A small-molecule ligand and the protein it binds are described below.
Small molecule (SMILES): Nc1nc2c(ncn2[C@@H]2O[C@H](CO[P](=O)(O)O[P](=O)(O)NP(=O)(O)O)[C@@H](O)[C@H]2O)c(=O)[nH]1

Sequence of chain 1.A:
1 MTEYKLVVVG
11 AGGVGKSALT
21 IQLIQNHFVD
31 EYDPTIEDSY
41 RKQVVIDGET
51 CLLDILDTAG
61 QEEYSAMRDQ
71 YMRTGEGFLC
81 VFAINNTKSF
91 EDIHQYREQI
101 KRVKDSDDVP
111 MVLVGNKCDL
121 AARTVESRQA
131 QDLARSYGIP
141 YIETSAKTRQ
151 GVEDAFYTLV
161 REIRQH

Binding-site contacts:
Ligand atom N3B contacts residue GLY13 of chain 1.A at 3.1 Å (h-bond).
Ligand atom C2' contacts residue VAL29 of chain 1.A at 3.5 Å (hydrophobic).
Ligand atom O6 contacts residue LYS117 of chain 1.A at 3.3 Å.
Ligand atom N2 contacts residue LEU120 of chain 1.A at 3.4 Å.
Ligand atom O1A contacts residue ALA18 of chain 1.A at 2.9 Å (h-bond).
Ligand atom O2G contacts residue THR35 of chain 1.A at 2.8 Å (h-bond).
Ligand atom O1B contacts residue LYS16 of chain 1.A at 2.8 Å (salt-bridge).
Ligand atom O3G contacts residue LYS16 of chain 1.A at 2.6 Å (salt-bridge).
Ligand atom O2B contacts residue LYS16 of chain 1.A at 3.4 Å (salt-bridge).
Ligand atom O1B contacts residue GLY15 of chain 1.A at 3.0 Å (h-bond).
Ligand atom O6 contacts residue LYS147 of chain 1.A at 3.5 Å (salt-bridge).
Ligand atom O1G contacts residue TYR32 of chain 1.A at 3.4 Å (h-bond).
Ligand atom O4' contacts residue LYS117 of chain 1.A at 3.3 Å (salt-bridge).
Ligand atom N7 contacts residue ASN116 of chain 1.A at 3.1 Å (h-bond).
Ligand atom PG contacts residue MG1 of chain 1.D at 3.2 Å.
Ligand atom O2' contacts residue PHE28 of chain 1.A at 3.1 Å.
Ligand atom O1B contacts residue VAL14 of chain 1.A at 3.2 Å (h-bond).
Ligand atom O3G contacts residue GLY12 of chain 1.A at 3.5 Å.
Ligand atom O1A contacts residue GLY15 of chain 1.A at 3.1 Å.
Ligand atom O3' contacts residue ASP30 of chain 1.A at 2.8 Å (salt-bridge).
Ligand atom O2' contacts residue VAL29 of chain 1.A at 2.8 Å (h-bond).
Ligand atom O3A contacts residue GLY13 of chain 1.A at 3.5 Å.
Ligand atom O2G contacts residue MG1 of chain 1.D at 2.1 Å.
Ligand atom O1B contacts residue GLY13 of chain 1.A at 3.4 Å (h-bond).
Ligand atom O3G contacts residue GLY60 of chain 1.A at 2.9 Å (h-bond).
Ligand atom O6 contacts residue ALA146 of chain 1.A at 2.8 Å (h-bond).
Ligand atom O1A contacts residue SER17 of chain 1.A at 3.3 Å (h-bond).
Ligand atom C6 contacts residue LYS117 of chain 1.A at 3.5 Å.
Ligand atom O3A contacts residue GLY15 of chain 1.A at 3.1 Å (h-bond).
Ligand atom O2B contacts residue SER17 of chain 1.A at 2.8 Å (h-bond).
Ligand atom PB contacts residue MG1 of chain 1.D at 3.2 Å.
Ligand atom O1G contacts residue PRO34 of chain 1.A at 3.4 Å.
Ligand atom N3B contacts residue MG1 of chain 1.D at 3.3 Å.
Ligand atom O6 contacts residue ASP119 of chain 1.A at 3.4 Å (salt-bridge).
Ligand atom N2 contacts residue ASP119 of chain 1.A at 2.9 Å (salt-bridge).
Ligand atom O2B contacts residue MG1 of chain 1.D at 2.2 Å.
Ligand atom O2' contacts residue ASP30 of chain 1.A at 3.1 Å (salt-bridge).
Ligand atom O6 contacts residue ASN116 of chain 1.A at 3.2 Å (h-bond).
Ligand atom N1 contacts residue ASP119 of chain 1.A at 2.8 Å (salt-bridge).
Ligand atom O6 contacts residue SER145 of chain 1.A at 3.4 Å.